Sequence of chain 1.EA:
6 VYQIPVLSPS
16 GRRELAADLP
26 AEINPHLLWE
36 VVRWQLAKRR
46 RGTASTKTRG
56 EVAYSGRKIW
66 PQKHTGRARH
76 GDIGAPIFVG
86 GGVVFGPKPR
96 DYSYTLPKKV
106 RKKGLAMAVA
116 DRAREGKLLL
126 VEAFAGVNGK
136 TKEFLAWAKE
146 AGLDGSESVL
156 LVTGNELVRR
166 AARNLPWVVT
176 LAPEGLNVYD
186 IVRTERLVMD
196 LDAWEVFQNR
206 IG

Binding-site contacts:
Ligand atom C70 contacts residue ARG90 of chain 1.RA at 4.4 Å.
Ligand atom N20 contacts residue HIS69 of chain 1.EA at 4.0 Å.
Ligand atom C22 contacts residue HIS69 of chain 1.EA at 3.5 Å.
Ligand atom C68 contacts residue ARG90 of chain 1.RA at 3.6 Å.
Ligand atom C21 contacts residue HIS69 of chain 1.EA at 4.0 Å.
Ligand atom O71 contacts residue ARG90 of chain 1.RA at 4.4 Å.
Ligand atom O75 contacts residue ARG90 of chain 1.RA at 3.2 Å.

Sequence of chain 1.RA:
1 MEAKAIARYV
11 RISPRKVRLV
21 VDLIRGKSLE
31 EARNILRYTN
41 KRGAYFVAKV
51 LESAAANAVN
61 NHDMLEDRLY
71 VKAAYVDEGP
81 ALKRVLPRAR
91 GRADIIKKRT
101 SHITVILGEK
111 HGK

The protein below binds the small molecule below.
Small molecule (SMILES): CO/N=C1\C[C@@H](C)O[C@@H](O[C@@H]2[C@@H](C)[C@H](O[C@H]3C[C@@](C)(O)[C@@H](O)[C@H](C)O3)[C@@H](C)C(=O)O[C@H]([C@@H](C)CO[C@@H]3O[C@H](C)[C@@H](O)[C@@H](OC)[C@H]3OC)[C@H](C)[C@@H](OC(=O)CC(C)C)[C@@H](C)C(=O)[C@@](C)(OC(=O)NCCn3c([N+](=O)[O-])cnc3C)C[C@@H]2C)[C@@H]1O